Binding-site contacts:
Ligand atom C5 contacts residue TRP364 of chain 1.F at 4.2 Å (hydrophobic).
Ligand atom C1 contacts residue TRP364 of chain 1.F at 4.2 Å (hydrophobic).
Ligand atom C3 contacts residue ASN308 of chain 1.F at 3.8 Å.
Ligand atom C5 contacts residue ASN308 of chain 1.F at 3.7 Å.
Ligand atom C4 contacts residue ASN308 of chain 1.F at 4.2 Å.
Ligand atom O7 contacts residue ASN308 of chain 1.F at 3.4 Å (h-bond).
Ligand atom O5 contacts residue TRP364 of chain 1.F at 4.4 Å.
Ligand atom C7 contacts residue ASN308 of chain 1.F at 3.4 Å.
Ligand atom O5 contacts residue ASN308 of chain 1.F at 2.4 Å (h-bond).
Ligand atom C8 contacts residue ASN308 of chain 1.F at 3.8 Å.
Ligand atom N2 contacts residue ASN308 of chain 1.F at 2.9 Å (h-bond).
Ligand atom C2 contacts residue ASN308 of chain 1.F at 2.5 Å.
Ligand atom C1 contacts residue ASN308 of chain 1.F at 1.4 Å.

Sequence of chain 1.F:
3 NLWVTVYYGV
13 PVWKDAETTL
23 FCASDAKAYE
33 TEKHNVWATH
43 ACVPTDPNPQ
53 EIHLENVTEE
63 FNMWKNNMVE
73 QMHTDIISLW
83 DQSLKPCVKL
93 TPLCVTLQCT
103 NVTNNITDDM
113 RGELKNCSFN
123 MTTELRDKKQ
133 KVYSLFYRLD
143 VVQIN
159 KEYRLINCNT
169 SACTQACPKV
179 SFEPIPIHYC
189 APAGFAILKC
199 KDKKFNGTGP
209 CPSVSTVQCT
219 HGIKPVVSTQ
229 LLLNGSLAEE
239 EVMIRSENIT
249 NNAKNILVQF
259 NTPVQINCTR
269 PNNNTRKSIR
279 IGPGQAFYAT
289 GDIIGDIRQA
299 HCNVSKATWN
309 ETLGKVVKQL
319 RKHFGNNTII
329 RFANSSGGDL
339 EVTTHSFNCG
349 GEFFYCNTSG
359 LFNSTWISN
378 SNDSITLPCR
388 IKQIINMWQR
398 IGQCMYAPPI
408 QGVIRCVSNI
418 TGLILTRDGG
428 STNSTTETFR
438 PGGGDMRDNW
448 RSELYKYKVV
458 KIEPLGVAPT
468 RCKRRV

This small molecule binds to this protein.
Small molecule (SMILES): CC(=O)N[C@@H]1[C@@H](O)[C@H](O)[C@@H](CO)O[C@H]1O